Sequence of chain 1.A:
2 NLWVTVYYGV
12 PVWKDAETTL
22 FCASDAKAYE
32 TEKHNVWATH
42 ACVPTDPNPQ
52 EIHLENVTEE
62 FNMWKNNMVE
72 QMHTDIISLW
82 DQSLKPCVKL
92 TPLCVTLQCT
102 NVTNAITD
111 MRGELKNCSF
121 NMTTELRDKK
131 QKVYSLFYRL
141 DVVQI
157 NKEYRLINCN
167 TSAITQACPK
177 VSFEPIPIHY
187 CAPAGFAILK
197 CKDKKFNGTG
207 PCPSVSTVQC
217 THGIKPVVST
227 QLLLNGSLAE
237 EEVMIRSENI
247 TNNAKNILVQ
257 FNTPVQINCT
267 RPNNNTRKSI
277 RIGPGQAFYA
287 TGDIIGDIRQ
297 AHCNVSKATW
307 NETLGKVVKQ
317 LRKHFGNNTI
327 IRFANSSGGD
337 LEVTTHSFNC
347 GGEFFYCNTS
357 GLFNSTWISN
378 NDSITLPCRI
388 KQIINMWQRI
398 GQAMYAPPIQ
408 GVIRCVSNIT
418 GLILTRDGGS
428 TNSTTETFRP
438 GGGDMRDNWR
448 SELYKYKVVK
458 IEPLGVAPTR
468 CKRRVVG

This small molecule binds to this protein.
Small molecule (SMILES): CC(=O)N[C@H]1[C@H](O[C@H]2[C@H](O)[C@@H](NC(C)=O)CO[C@@H]2CO)O[C@H](CO)[C@@H](O)[C@@H]1O

Binding-site contacts:
Ligand atom C5 contacts residue ASN270 of chain 1.A at 3.7 Å.
Ligand atom O6 contacts residue GLN407 of chain 1.A at 4.4 Å.
Ligand atom C8 contacts residue ASN269 of chain 1.A at 3.9 Å.
Ligand atom N2 contacts residue ASN270 of chain 1.A at 2.7 Å (h-bond).
Ligand atom C8 contacts residue ASN270 of chain 1.A at 3.5 Å.
Ligand atom C7 contacts residue ASN270 of chain 1.A at 3.1 Å.
Ligand atom O5 contacts residue ASN270 of chain 1.A at 2.4 Å (h-bond).
Ligand atom C2 contacts residue ASN270 of chain 1.A at 2.4 Å.
Ligand atom O7 contacts residue ILE291 of chain 1.A at 3.4 Å.
Ligand atom C8 contacts residue ILE291 of chain 1.A at 4.3 Å (hydrophobic).
Ligand atom C3 contacts residue ASN270 of chain 1.A at 3.7 Å.
Ligand atom O7 contacts residue ASN270 of chain 1.A at 3.5 Å (h-bond).
Ligand atom C7 contacts residue ILE291 of chain 1.A at 4.2 Å (hydrophobic).
Ligand atom C4 contacts residue ASN270 of chain 1.A at 4.2 Å.
Ligand atom C1 contacts residue ASN270 of chain 1.A at 1.5 Å.